Sequence of chain 2.A:
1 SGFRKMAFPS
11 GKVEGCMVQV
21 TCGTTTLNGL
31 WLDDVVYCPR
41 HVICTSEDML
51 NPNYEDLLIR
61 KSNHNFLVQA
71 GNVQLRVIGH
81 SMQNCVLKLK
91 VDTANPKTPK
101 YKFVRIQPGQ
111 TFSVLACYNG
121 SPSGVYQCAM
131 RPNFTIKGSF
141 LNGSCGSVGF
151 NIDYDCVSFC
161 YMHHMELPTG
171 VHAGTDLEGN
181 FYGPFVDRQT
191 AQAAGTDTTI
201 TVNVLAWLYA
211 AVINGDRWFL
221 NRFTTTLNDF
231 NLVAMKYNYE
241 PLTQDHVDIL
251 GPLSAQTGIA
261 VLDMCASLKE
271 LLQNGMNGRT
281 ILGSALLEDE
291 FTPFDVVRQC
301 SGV

The small molecule below binds the protein below.
Small molecule (SMILES): CCCC[C@H](NC(=O)/C=C/c1ccccc1)C(=O)N[C@H](C=O)C[C@@H]1CCCNC1=O

Binding-site contacts:
Ligand atom C17 contacts residue HIS41 of chain 1.A at 3.9 Å.
Ligand atom C04 contacts residue LEU141 of chain 1.A at 3.9 Å (hydrophobic).
Ligand atom N19 contacts residue MET165 of chain 1.A at 4.0 Å.
Ligand atom C26 contacts residue PRO168 of chain 1.A at 3.8 Å (hydrophobic).
Ligand atom C14 contacts residue MET165 of chain 1.A at 4.0 Å (hydrophobic).
Ligand atom C20 contacts residue MET165 of chain 1.A at 3.7 Å (hydrophobic).
Ligand atom C03 contacts residue ASN142 of chain 1.A at 4.0 Å.
Ligand atom C10 contacts residue GLU166 of chain 1.A at 3.7 Å.
Ligand atom C28 contacts residue GLU166 of chain 1.A at 3.3 Å.
Ligand atom N09 contacts residue PHE140 of chain 1.A at 3.2 Å (h-bond).
Ligand atom O11 contacts residue HIS163 of chain 1.A at 2.7 Å (h-bond).
Ligand atom N12 contacts residue CYS145 of chain 1.A at 2.8 Å (h-bond).
Ligand atom C20 contacts residue GLU166 of chain 1.A at 3.9 Å.
Ligand atom C25 contacts residue GLN189 of chain 1.A at 3.8 Å.
Ligand atom O11 contacts residue GLU166 of chain 1.A at 4.0 Å.
Ligand atom C04 contacts residue CYS145 of chain 1.A at 3.3 Å (hydrophobic).
Ligand atom C21 contacts residue GLU166 of chain 1.A at 3.4 Å.
Ligand atom O11 contacts residue PHE140 of chain 1.A at 3.5 Å.
Ligand atom N09 contacts residue GLU166 of chain 1.A at 2.9 Å (salt-bridge).
Ligand atom O01 contacts residue GLY143 of chain 1.A at 3.1 Å (h-bond).
Ligand atom C10 contacts residue HIS163 of chain 1.A at 3.9 Å.
Ligand atom C03 contacts residue CYS145 of chain 1.A at 2.7 Å (hydrophobic).
Ligand atom C08 contacts residue GLU166 of chain 1.A at 3.6 Å.
Ligand atom C14 contacts residue HIS164 of chain 1.A at 3.6 Å.
Ligand atom O01 contacts residue CYS145 of chain 1.A at 2.6 Å (h-bond).
Ligand atom N12 contacts residue HIS164 of chain 1.A at 3.2 Å (h-bond).
Ligand atom O29 contacts residue MET165 of chain 1.A at 3.4 Å.
Ligand atom C15 contacts residue HIS41 of chain 1.A at 3.9 Å.
Ligand atom C13 contacts residue HIS164 of chain 1.A at 3.9 Å.
Ligand atom C10 contacts residue PHE140 of chain 1.A at 3.9 Å (hydrophobic).
Ligand atom C27 contacts residue PRO168 of chain 1.A at 3.5 Å (hydrophobic).
Ligand atom C02 contacts residue CYS145 of chain 1.A at 1.8 Å (hydrophobic).
Ligand atom O01 contacts residue SER144 of chain 1.A at 3.3 Å (h-bond).
Ligand atom O29 contacts residue GLU166 of chain 1.A at 3.0 Å (salt-bridge).
Ligand atom C22 contacts residue GLU166 of chain 1.A at 3.1 Å.
Ligand atom C24 contacts residue GLN189 of chain 1.A at 3.3 Å.
Ligand atom C23 contacts residue GLU166 of chain 1.A at 3.4 Å.
Ligand atom C18 contacts residue MET49 of chain 1.A at 3.7 Å (hydrophobic).
Ligand atom O11 contacts residue SER144 of chain 1.A at 3.8 Å.
Ligand atom C07 contacts residue ASN142 of chain 1.A at 3.7 Å.

Sequence of chain 1.A:
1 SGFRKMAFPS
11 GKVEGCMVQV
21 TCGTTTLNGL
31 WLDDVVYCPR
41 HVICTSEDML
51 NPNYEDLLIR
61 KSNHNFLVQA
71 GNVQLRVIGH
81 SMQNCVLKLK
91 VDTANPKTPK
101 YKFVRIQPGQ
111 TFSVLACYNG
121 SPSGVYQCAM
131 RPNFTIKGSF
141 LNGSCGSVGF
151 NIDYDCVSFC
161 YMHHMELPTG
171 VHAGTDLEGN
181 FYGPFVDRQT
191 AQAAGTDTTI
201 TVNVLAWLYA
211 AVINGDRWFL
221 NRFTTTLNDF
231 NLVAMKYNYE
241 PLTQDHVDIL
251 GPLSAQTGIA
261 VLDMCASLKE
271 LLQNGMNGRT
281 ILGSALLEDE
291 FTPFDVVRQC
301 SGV